Binding-site contacts:
Ligand atom N6 contacts residue GLY427 of chain 27.A at 2.8 Å (h-bond).
Ligand atom O4' contacts residue HIS418 of chain 27.A at 4.1 Å.
Ligand atom C2 contacts residue GLY427 of chain 27.A at 3.4 Å.
Ligand atom N6 contacts residue SER420 of chain 27.A at 4.0 Å.
Ligand atom O5' contacts residue PRO419 of chain 27.A at 3.9 Å.
Ligand atom P contacts residue HIS416 of chain 27.A at 4.0 Å.
Ligand atom N6 contacts residue VAL202 of chain 27.A at 4.0 Å.
Ligand atom N7 contacts residue SER420 of chain 27.A at 3.9 Å.
Ligand atom N1 contacts residue VAL202 of chain 27.A at 3.7 Å.
Ligand atom C8 contacts residue HIS418 of chain 27.A at 3.7 Å.
Ligand atom C5 contacts residue PRO203 of chain 27.A at 4.3 Å (hydrophobic).
Ligand atom O2P contacts residue HIS416 of chain 27.A at 2.8 Å (h-bond).
Ligand atom N9 contacts residue HIS418 of chain 27.A at 4.3 Å.
Ligand atom C5 contacts residue SER420 of chain 27.A at 4.3 Å.
Ligand atom N6 contacts residue PHE426 of chain 27.A at 3.8 Å.
Ligand atom C5 contacts residue PRO419 of chain 27.A at 3.7 Å (hydrophobic).
Ligand atom O4' contacts residue PRO419 of chain 27.A at 4.3 Å.
Ligand atom C4 contacts residue PRO203 of chain 27.A at 4.2 Å (hydrophobic).
Ligand atom N1 contacts residue PRO419 of chain 27.A at 3.5 Å (h-bond).
Ligand atom C6 contacts residue GLY427 of chain 27.A at 3.7 Å.
Ligand atom N9 contacts residue PRO203 of chain 27.A at 4.2 Å.
Ligand atom C2 contacts residue PRO419 of chain 27.A at 4.0 Å (hydrophobic).
Ligand atom N6 contacts residue GLY425 of chain 27.A at 4.1 Å.
Ligand atom C6 contacts residue PRO419 of chain 27.A at 3.2 Å (hydrophobic).
Ligand atom O1P contacts residue HIS416 of chain 27.A at 4.2 Å.
Ligand atom C2 contacts residue VAL202 of chain 27.A at 4.3 Å (hydrophobic).
Ligand atom N6 contacts residue PRO419 of chain 27.A at 3.4 Å (h-bond).
Ligand atom N3 contacts residue PRO419 of chain 27.A at 4.3 Å.
Ligand atom C6 contacts residue SER420 of chain 27.A at 4.3 Å.
Ligand atom N3 contacts residue PRO203 of chain 27.A at 4.4 Å.
Ligand atom O2P contacts residue PRO419 of chain 27.A at 4.2 Å.
Ligand atom N7 contacts residue HIS418 of chain 27.A at 4.4 Å.
Ligand atom C1' contacts residue HIS418 of chain 27.A at 4.1 Å.
Ligand atom C4 contacts residue PRO419 of chain 27.A at 4.2 Å (hydrophobic).
Ligand atom N1 contacts residue GLY427 of chain 27.A at 2.7 Å (h-bond).
Ligand atom C2' contacts residue PRO203 of chain 27.A at 4.0 Å (hydrophobic).
Ligand atom C6 contacts residue PRO203 of chain 27.A at 4.4 Å (hydrophobic).
Ligand atom C6 contacts residue VAL202 of chain 27.A at 3.9 Å (hydrophobic).
Ligand atom C8 contacts residue PRO203 of chain 27.A at 4.4 Å (hydrophobic).
Ligand atom N7 contacts residue PRO419 of chain 27.A at 4.3 Å.

Sequence of chain 27.A:
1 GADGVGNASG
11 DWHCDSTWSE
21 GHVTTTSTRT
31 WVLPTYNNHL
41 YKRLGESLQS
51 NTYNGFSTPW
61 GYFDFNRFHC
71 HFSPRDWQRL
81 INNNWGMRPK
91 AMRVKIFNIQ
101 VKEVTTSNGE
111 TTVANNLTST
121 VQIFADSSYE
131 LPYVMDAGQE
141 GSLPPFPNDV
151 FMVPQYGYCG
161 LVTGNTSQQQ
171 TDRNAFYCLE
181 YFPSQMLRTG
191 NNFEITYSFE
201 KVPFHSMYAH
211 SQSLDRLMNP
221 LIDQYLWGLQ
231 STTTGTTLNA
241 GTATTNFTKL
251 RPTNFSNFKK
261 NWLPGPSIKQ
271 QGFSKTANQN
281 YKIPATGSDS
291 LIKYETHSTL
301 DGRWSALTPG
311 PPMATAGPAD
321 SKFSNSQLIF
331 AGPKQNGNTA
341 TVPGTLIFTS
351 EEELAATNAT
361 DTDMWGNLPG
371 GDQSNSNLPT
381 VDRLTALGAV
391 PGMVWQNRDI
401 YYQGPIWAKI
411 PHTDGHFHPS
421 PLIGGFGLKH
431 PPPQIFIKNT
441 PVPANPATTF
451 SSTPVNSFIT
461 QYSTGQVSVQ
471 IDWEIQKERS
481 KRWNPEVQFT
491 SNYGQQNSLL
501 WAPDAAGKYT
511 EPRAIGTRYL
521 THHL

The small molecule below binds the protein below.
Small molecule (SMILES): Nc1ncnc2c1ncn2[C@H]1C[C@H](O)[C@@H](COP(=O)(O)O)O1